Binding-site contacts:
Ligand atom O7 contacts residue ASN94 of chain 1.G at 3.0 Å (h-bond).
Ligand atom C1 contacts residue ASN94 of chain 1.G at 1.4 Å.
Ligand atom C1 contacts residue SER96 of chain 1.G at 3.3 Å.
Ligand atom O5 contacts residue SER96 of chain 1.G at 2.5 Å (h-bond).
Ligand atom C5 contacts residue SER96 of chain 1.G at 3.7 Å.
Ligand atom O6 contacts residue SER96 of chain 1.G at 3.4 Å.
Ligand atom C8 contacts residue ASN94 of chain 1.G at 4.2 Å.
Ligand atom C7 contacts residue ASN94 of chain 1.G at 3.1 Å.
Ligand atom C4 contacts residue ASN94 of chain 1.G at 4.2 Å.
Ligand atom O5 contacts residue ASN94 of chain 1.G at 2.3 Å (h-bond).
Ligand atom C2 contacts residue SER96 of chain 1.G at 4.5 Å.
Ligand atom C2 contacts residue ASN94 of chain 1.G at 2.4 Å.
Ligand atom C5 contacts residue ASN94 of chain 1.G at 3.6 Å.
Ligand atom C3 contacts residue ASN94 of chain 1.G at 3.8 Å.
Ligand atom O7 contacts residue TRP97 of chain 1.G at 3.6 Å.
Ligand atom C6 contacts residue SER96 of chain 1.G at 3.5 Å.
Ligand atom N2 contacts residue ASN94 of chain 1.G at 2.8 Å (h-bond).

Sequence of chain 1.G:
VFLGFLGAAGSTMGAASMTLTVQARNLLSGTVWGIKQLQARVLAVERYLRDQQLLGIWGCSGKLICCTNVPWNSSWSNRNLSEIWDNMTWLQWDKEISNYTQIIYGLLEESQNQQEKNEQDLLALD

A small-molecule ligand and the protein it binds are described below.
Small molecule (SMILES): CC(=O)N[C@@H]1[C@@H](O)[C@H](O)[C@@H](CO)O[C@H]1O